A protein and the small-molecule ligand that binds it are described below.
Small molecule (SMILES): OC(O)(C(F)(F)F)C(F)(F)F

Sequence of chain 1.A:
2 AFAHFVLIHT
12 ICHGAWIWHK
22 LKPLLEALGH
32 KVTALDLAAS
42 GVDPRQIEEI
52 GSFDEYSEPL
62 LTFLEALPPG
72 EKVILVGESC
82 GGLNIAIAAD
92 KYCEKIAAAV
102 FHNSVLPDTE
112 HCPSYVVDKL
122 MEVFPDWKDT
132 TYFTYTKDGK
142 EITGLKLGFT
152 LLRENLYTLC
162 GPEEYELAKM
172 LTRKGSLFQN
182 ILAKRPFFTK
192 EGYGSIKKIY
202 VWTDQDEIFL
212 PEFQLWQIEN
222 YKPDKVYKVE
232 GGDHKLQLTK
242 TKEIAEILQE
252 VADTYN

Binding-site contacts:
Ligand atom O1 contacts residue HIS14 of chain 1.A at 3.6 Å.
Ligand atom F6 contacts residue TRP128 of chain 1.A at 3.2 Å.
Ligand atom O1 contacts residue THR11 of chain 1.A at 3.6 Å.
Ligand atom C1 contacts residue SER80 of chain 1.A at 4.0 Å.
Ligand atom C1 contacts residue ILE209 of chain 1.A at 3.9 Å (hydrophobic).
Ligand atom F4 contacts residue TRP128 of chain 1.A at 3.6 Å.
Ligand atom F6 contacts residue LEU146 of chain 1.A at 4.2 Å.
Ligand atom C2 contacts residue ILE12 of chain 1.A at 3.8 Å (hydrophobic).
Ligand atom F1 contacts residue ILE209 of chain 1.A at 3.8 Å.
Ligand atom F2 contacts residue ILE209 of chain 1.A at 4.3 Å.
Ligand atom C contacts residue SER80 of chain 1.A at 3.8 Å.
Ligand atom F6 contacts residue ILE12 of chain 1.A at 4.0 Å.
Ligand atom F5 contacts residue THR11 of chain 1.A at 3.7 Å.
Ligand atom O1 contacts residue LEU148 of chain 1.A at 3.4 Å.
Ligand atom C2 contacts residue CYS81 of chain 1.A at 4.1 Å (hydrophobic).
Ligand atom O1 contacts residue LEU157 of chain 1.A at 3.8 Å.
Ligand atom F5 contacts residue ILE12 of chain 1.A at 2.7 Å.
Ligand atom F1 contacts residue PHE210 of chain 1.A at 3.9 Å.
Ligand atom F4 contacts residue CYS81 of chain 1.A at 3.2 Å.
Ligand atom F2 contacts residue LEU157 of chain 1.A at 3.4 Å.
Ligand atom F1 contacts residue SER80 of chain 1.A at 4.1 Å.
Ligand atom F3 contacts residue ILE209 of chain 1.A at 3.0 Å.
Ligand atom O2 contacts residue SER80 of chain 1.A at 2.5 Å (h-bond).
Ligand atom C1 contacts residue LEU157 of chain 1.A at 3.9 Å (hydrophobic).
Ligand atom O2 contacts residue CYS81 of chain 1.A at 4.0 Å.
Ligand atom F2 contacts residue LEU148 of chain 1.A at 3.6 Å.
Ligand atom C contacts residue THR11 of chain 1.A at 4.0 Å.
Ligand atom F2 contacts residue TRP128 of chain 1.A at 4.0 Å.
Ligand atom F3 contacts residue SER80 of chain 1.A at 3.5 Å.
Ligand atom O1 contacts residue ILE12 of chain 1.A at 3.4 Å (h-bond).
Ligand atom F3 contacts residue HIS235 of chain 1.A at 3.4 Å.
Ligand atom O2 contacts residue THR11 of chain 1.A at 2.9 Å (h-bond).
Ligand atom F4 contacts residue LEU178 of chain 1.A at 3.8 Å.
Ligand atom F1 contacts residue TRP128 of chain 1.A at 3.6 Å.
Ligand atom C2 contacts residue TRP128 of chain 1.A at 4.1 Å (hydrophobic).
Ligand atom F6 contacts residue LEU148 of chain 1.A at 3.2 Å.
Ligand atom F5 contacts residue CYS81 of chain 1.A at 3.9 Å.
Ligand atom C contacts residue ILE12 of chain 1.A at 4.3 Å (hydrophobic).
Ligand atom F3 contacts residue LEU157 of chain 1.A at 3.4 Å.
Ligand atom F4 contacts residue ILE12 of chain 1.A at 4.1 Å.